Binding-site contacts:
Ligand atom P06 contacts residue PO41 of chain 1.E at 3.7 Å.
Ligand atom O08 contacts residue MG1 of chain 1.C at 3.7 Å.
Ligand atom N23 contacts residue PHE119 of chain 1.A at 2.5 Å (h-bond).
Ligand atom O09 contacts residue PO41 of chain 1.E at 3.4 Å (h-bond).
Ligand atom N14 contacts residue ARG171 of chain 1.A at 2.9 Å (salt-bridge).
Ligand atom O05 contacts residue ASP67 of chain 1.A at 3.0 Å (salt-bridge).
Ligand atom O08 contacts residue ILE142 of chain 1.A at 3.8 Å.
Ligand atom C04 contacts residue ASP67 of chain 1.A at 3.1 Å.
Ligand atom C17 contacts residue PHE88 of chain 1.A at 3.8 Å (hydrophobic).
Ligand atom O07 contacts residue ALA35 of chain 1.A at 4.0 Å.
Ligand atom C02 contacts residue TYR70 of chain 1.A at 3.7 Å (hydrophobic).
Ligand atom O10 contacts residue TYR70 of chain 1.A at 3.7 Å.
Ligand atom C11 contacts residue ARG171 of chain 1.A at 4.0 Å.
Ligand atom C03 contacts residue ARG171 of chain 1.A at 3.9 Å.
Ligand atom C18 contacts residue PHE88 of chain 1.A at 3.8 Å (hydrophobic).
Ligand atom O01 contacts residue ASP89 of chain 1.A at 2.5 Å (salt-bridge).
Ligand atom N13 contacts residue ASP89 of chain 1.A at 2.7 Å (salt-bridge).
Ligand atom N15 contacts residue ARG171 of chain 1.A at 3.3 Å (salt-bridge).
Ligand atom C02 contacts residue ASP89 of chain 1.A at 3.2 Å.
Ligand atom O07 contacts residue THR34 of chain 1.A at 2.5 Å (h-bond).
Ligand atom C18 contacts residue TYR70 of chain 1.A at 3.6 Å (hydrophobic).
Ligand atom C11 contacts residue TYR70 of chain 1.A at 3.9 Å (hydrophobic).
Ligand atom C19 contacts residue PHE119 of chain 1.A at 3.5 Å (hydrophobic).
Ligand atom P06 contacts residue THR34 of chain 1.A at 3.7 Å.
Ligand atom O07 contacts residue ILE142 of chain 1.A at 3.8 Å.
Ligand atom O07 contacts residue ARG171 of chain 1.A at 3.8 Å.
Ligand atom N16 contacts residue TYR70 of chain 1.A at 3.9 Å.
Ligand atom O01 contacts residue ARG171 of chain 1.A at 2.9 Å (salt-bridge).
Ligand atom C02 contacts residue ARG171 of chain 1.A at 3.8 Å.
Ligand atom N23 contacts residue HIS122 of chain 1.A at 2.8 Å (h-bond).
Ligand atom O08 contacts residue PO41 of chain 1.E at 2.9 Å (h-bond).
Ligand atom C12 contacts residue ARG171 of chain 1.A at 4.0 Å.
Ligand atom N20 contacts residue PHE119 of chain 1.A at 3.7 Å.
Ligand atom C12 contacts residue ASP89 of chain 1.A at 3.5 Å.
Ligand atom N13 contacts residue ARG171 of chain 1.A at 3.0 Å (salt-bridge).
Ligand atom O08 contacts residue LYS38 of chain 1.A at 2.8 Å (salt-bridge).
Ligand atom C17 contacts residue TYR70 of chain 1.A at 3.1 Å (hydrophobic).
Ligand atom O09 contacts residue ARG174 of chain 1.A at 3.2 Å (salt-bridge).
Ligand atom N14 contacts residue ASP89 of chain 1.A at 3.2 Å (salt-bridge).
Ligand atom C12 contacts residue TYR70 of chain 1.A at 3.5 Å (hydrophobic).

Sequence of chain 1.A:
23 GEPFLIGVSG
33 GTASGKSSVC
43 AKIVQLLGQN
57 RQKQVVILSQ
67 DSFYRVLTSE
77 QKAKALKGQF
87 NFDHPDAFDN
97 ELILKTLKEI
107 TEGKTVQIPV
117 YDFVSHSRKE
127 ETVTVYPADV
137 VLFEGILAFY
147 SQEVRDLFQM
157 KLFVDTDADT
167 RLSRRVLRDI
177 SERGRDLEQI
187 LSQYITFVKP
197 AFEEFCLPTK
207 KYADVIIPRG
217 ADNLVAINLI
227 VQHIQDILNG

A protein and the small-molecule ligand that binds it are described below.
Small molecule (SMILES): [N-]=[N+]=N[C@@H]1[C@H](O)[C@@H](COP(=O)(O)O)O[C@H]1n1ccc(N)nc1=O